Sequence of chain 1.A:
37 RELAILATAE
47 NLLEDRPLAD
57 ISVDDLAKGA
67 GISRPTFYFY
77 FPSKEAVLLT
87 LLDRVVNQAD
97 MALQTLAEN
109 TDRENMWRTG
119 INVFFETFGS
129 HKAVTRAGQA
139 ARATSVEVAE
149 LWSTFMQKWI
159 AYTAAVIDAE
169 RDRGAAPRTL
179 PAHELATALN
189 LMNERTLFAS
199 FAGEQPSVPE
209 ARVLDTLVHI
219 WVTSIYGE

Binding-site contacts:
Ligand atom O3 contacts residue TRP219 of chain 1.A at 3.3 Å.
Ligand atom N1 contacts residue TRP115 of chain 1.A at 3.7 Å.
Ligand atom C4 contacts residue TRP115 of chain 1.A at 3.6 Å (hydrophobic).
Ligand atom C12 contacts residue THR161 of chain 1.A at 3.7 Å.
Ligand atom N2 contacts residue PHE122 of chain 1.A at 3.5 Å.
Ligand atom S1 contacts residue TRP115 of chain 1.A at 3.6 Å.
Ligand atom O4 contacts residue ASN191 of chain 1.A at 2.9 Å (h-bond).
Ligand atom O3 contacts residue ASN188 of chain 1.A at 3.3 Å.
Ligand atom C9 contacts residue ILE119 of chain 1.A at 3.7 Å (hydrophobic).
Ligand atom N2 contacts residue ASN188 of chain 1.A at 3.8 Å.
Ligand atom F1 contacts residue PHE122 of chain 1.A at 3.5 Å.
Ligand atom O1 contacts residue MET114 of chain 1.A at 3.7 Å.
Ligand atom F3 contacts residue TRP150 of chain 1.A at 3.5 Å.
Ligand atom F2 contacts residue PHE122 of chain 1.A at 3.5 Å.
Ligand atom O2 contacts residue MET114 of chain 1.A at 3.8 Å.
Ligand atom C14 contacts residue ASN188 of chain 1.A at 3.4 Å.
Ligand atom C7 contacts residue TYR160 of chain 1.A at 3.5 Å (hydrophobic).
Ligand atom F3 contacts residue PHE196 of chain 1.A at 3.5 Å.
Ligand atom C2 contacts residue TYR160 of chain 1.A at 3.5 Å (hydrophobic).
Ligand atom O4 contacts residue PHE122 of chain 1.A at 3.6 Å.
Ligand atom C15 contacts residue ASN188 of chain 1.A at 3.6 Å.
Ligand atom C13 contacts residue THR161 of chain 1.A at 3.2 Å.
Ligand atom C10 contacts residue PHE122 of chain 1.A at 3.7 Å (hydrophobic).
Ligand atom F1 contacts residue TRP157 of chain 1.A at 3.5 Å.
Ligand atom C11 contacts residue PHE122 of chain 1.A at 3.6 Å (hydrophobic).
Ligand atom C12 contacts residue ASN188 of chain 1.A at 3.3 Å.
Ligand atom C5 contacts residue TRP115 of chain 1.A at 3.4 Å (hydrophobic).
Ligand atom C7 contacts residue THR161 of chain 1.A at 3.6 Å.
Ligand atom S1 contacts residue VAL164 of chain 1.A at 3.6 Å.
Ligand atom C4 contacts residue MET114 of chain 1.A at 3.5 Å (hydrophobic).
Ligand atom C10 contacts residue TRP219 of chain 1.A at 3.5 Å (hydrophobic).
Ligand atom C12 contacts residue PHE122 of chain 1.A at 3.7 Å (hydrophobic).
Ligand atom C11 contacts residue TRP219 of chain 1.A at 3.6 Å (hydrophobic).
Ligand atom F3 contacts residue GLU192 of chain 1.A at 3.3 Å.
Ligand atom S2 contacts residue ASN191 of chain 1.A at 3.6 Å.
Ligand atom C9 contacts residue TRP219 of chain 1.A at 3.6 Å (hydrophobic).
Ligand atom O3 contacts residue ASN191 of chain 1.A at 3.3 Å.
Ligand atom S1 contacts residue TYR160 of chain 1.A at 3.3 Å.
Ligand atom C9 contacts residue GLY118 of chain 1.A at 3.7 Å.
Ligand atom F2 contacts residue LEU195 of chain 1.A at 3.5 Å.

The small molecule below binds the protein below.
Small molecule (SMILES): CCOC(=O)Cc1nc(-c2ccc(S(=O)(=O)NCCC(F)(F)F)cc2)cs1